This protein binds this small molecule.
Small molecule (SMILES): OC[C@H]1O[C@H](O[C@H]2[C@H](O)[C@@H](O)[C@@H](O)O[C@@H]2CO)[C@H](O)[C@@H](O)[C@@H]1O

Sequence of chain 1.A:
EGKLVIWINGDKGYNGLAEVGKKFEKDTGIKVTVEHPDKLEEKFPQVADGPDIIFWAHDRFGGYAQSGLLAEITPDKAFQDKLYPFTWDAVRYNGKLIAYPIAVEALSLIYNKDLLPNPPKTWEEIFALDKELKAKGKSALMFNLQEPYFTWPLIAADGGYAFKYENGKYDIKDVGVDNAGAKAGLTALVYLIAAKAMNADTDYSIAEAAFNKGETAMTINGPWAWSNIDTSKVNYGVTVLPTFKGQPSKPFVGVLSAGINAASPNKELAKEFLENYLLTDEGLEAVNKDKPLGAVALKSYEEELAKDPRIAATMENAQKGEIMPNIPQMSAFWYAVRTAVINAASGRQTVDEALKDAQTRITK

Binding-site contacts:
Ligand atom O5 contacts residue ASP16 of chain 1.A at 3.8 Å.
Ligand atom C4 contacts residue TRP342 of chain 1.A at 3.8 Å (hydrophobic).
Ligand atom O3 contacts residue ALA65 of chain 1.A at 3.7 Å.
Ligand atom C1 contacts residue TYR157 of chain 1.A at 3.8 Å (hydrophobic).
Ligand atom O3 contacts residue TRP64 of chain 1.A at 3.6 Å (h-bond).
Ligand atom C1 contacts residue TRP232 of chain 1.A at 3.7 Å (hydrophobic).
Ligand atom C6 contacts residue TYR157 of chain 1.A at 3.8 Å (hydrophobic).
Ligand atom O3 contacts residue ARG68 of chain 1.A at 3.9 Å.
Ligand atom C2 contacts residue ASP67 of chain 1.A at 3.2 Å.
Ligand atom O6 contacts residue TYR157 of chain 1.A at 3.3 Å (h-bond).
Ligand atom O6 contacts residue GLU155 of chain 1.A at 3.2 Å (salt-bridge).
Ligand atom C3 contacts residue ASP67 of chain 1.A at 3.2 Å.
Ligand atom O3 contacts residue ASP67 of chain 1.A at 2.1 Å (salt-bridge).
Ligand atom O2 contacts residue TRP64 of chain 1.A at 3.7 Å.
Ligand atom O3 contacts residue TRP342 of chain 1.A at 3.7 Å.
Ligand atom C1 contacts residue LYS17 of chain 1.A at 3.8 Å.
Ligand atom C2 contacts residue GLU113 of chain 1.A at 3.2 Å.
Ligand atom O6 contacts residue PHE158 of chain 1.A at 3.7 Å.
Ligand atom C6 contacts residue TRP342 of chain 1.A at 3.6 Å (hydrophobic).
Ligand atom O1 contacts residue ASN14 of chain 1.A at 3.6 Å (h-bond).
Ligand atom C6 contacts residue GLU155 of chain 1.A at 4.0 Å.
Ligand atom O2 contacts residue GLU113 of chain 1.A at 2.1 Å (salt-bridge).
Ligand atom O6 contacts residue PRO156 of chain 1.A at 3.5 Å.
Ligand atom O4 contacts residue ARG68 of chain 1.A at 3.0 Å (salt-bridge).
Ligand atom O3 contacts residue TYR157 of chain 1.A at 3.9 Å.
Ligand atom C1 contacts residue ASP16 of chain 1.A at 3.4 Å.
Ligand atom O2 contacts residue ASP67 of chain 1.A at 2.8 Å (salt-bridge).
Ligand atom C4 contacts residue TYR157 of chain 1.A at 3.7 Å (hydrophobic).
Ligand atom O2 contacts residue ALA65 of chain 1.A at 3.3 Å.
Ligand atom C2 contacts residue TYR157 of chain 1.A at 3.7 Å (hydrophobic).
Ligand atom C2 contacts residue MET332 of chain 1.A at 4.0 Å (hydrophobic).
Ligand atom O1 contacts residue LYS17 of chain 1.A at 2.9 Å (salt-bridge).
Ligand atom C3 contacts residue GLU113 of chain 1.A at 3.9 Å.
Ligand atom O2 contacts residue LYS17 of chain 1.A at 3.3 Å (salt-bridge).
Ligand atom O2 contacts residue TRP232 of chain 1.A at 3.7 Å.
Ligand atom C3 contacts residue TRP64 of chain 1.A at 3.7 Å (hydrophobic).
Ligand atom O3 contacts residue GLU113 of chain 1.A at 3.6 Å.
Ligand atom C2 contacts residue TRP232 of chain 1.A at 3.8 Å (hydrophobic).
Ligand atom O5 contacts residue TYR157 of chain 1.A at 3.2 Å.
Ligand atom O1 contacts residue ASP16 of chain 1.A at 2.8 Å (salt-bridge).